Sequence of chain 1.B:
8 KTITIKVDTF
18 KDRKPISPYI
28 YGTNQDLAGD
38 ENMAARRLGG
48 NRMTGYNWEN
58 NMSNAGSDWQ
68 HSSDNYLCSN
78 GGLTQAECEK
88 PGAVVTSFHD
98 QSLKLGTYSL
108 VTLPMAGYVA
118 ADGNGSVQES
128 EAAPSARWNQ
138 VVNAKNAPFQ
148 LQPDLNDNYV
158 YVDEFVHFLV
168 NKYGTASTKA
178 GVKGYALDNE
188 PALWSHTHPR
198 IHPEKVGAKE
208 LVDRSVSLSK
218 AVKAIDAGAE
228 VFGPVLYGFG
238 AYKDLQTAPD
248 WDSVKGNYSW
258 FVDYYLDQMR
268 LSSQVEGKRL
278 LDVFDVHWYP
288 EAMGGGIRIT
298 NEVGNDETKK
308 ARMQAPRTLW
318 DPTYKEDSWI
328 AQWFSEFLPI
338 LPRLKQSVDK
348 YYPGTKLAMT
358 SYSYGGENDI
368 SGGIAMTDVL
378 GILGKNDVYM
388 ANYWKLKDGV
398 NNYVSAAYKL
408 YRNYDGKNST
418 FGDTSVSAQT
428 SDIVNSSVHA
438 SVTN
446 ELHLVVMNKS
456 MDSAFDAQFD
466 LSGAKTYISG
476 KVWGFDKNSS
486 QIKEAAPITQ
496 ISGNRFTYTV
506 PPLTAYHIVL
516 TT

Binding-site contacts:
Ligand atom O6 contacts residue ASN48 of chain 1.B at 4.5 Å.
Ligand atom C4 contacts residue TRP391 of chain 1.B at 4.0 Å (hydrophobic).
Ligand atom C2 contacts residue GLU187 of chain 1.B at 3.5 Å.
Ligand atom C6 contacts residue LEU393 of chain 1.B at 4.0 Å (hydrophobic).
Ligand atom C6 contacts residue BGC1 of chain 1.D at 3.8 Å.
Ligand atom N1 contacts residue TYR286 of chain 1.B at 2.8 Å (h-bond).
Ligand atom C2 contacts residue ASN186 of chain 1.B at 4.0 Å.
Ligand atom C2 contacts residue TYR286 of chain 1.B at 3.8 Å (hydrophobic).
Ligand atom C3 contacts residue ASN48 of chain 1.B at 4.0 Å.
Ligand atom C3 contacts residue GLY47 of chain 1.B at 4.3 Å.
Ligand atom O6 contacts residue EDO1 of chain 1.T at 3.9 Å.
Ligand atom O3 contacts residue GLY47 of chain 1.B at 3.4 Å.
Ligand atom O6 contacts residue BGC1 of chain 1.D at 3.8 Å.
Ligand atom O3 contacts residue TRP391 of chain 1.B at 3.6 Å.
Ligand atom C5 contacts residue TYR286 of chain 1.B at 3.3 Å (hydrophobic).
Ligand atom C6 contacts residue EDO1 of chain 1.T at 3.8 Å.
Ligand atom O3 contacts residue BGC1 of chain 1.D at 2.7 Å (h-bond).
Ligand atom C2 contacts residue GLY47 of chain 1.B at 4.2 Å.
Ligand atom C4 contacts residue TYR286 of chain 1.B at 4.3 Å (hydrophobic).
Ligand atom O5 contacts residue TYR286 of chain 1.B at 2.9 Å (h-bond).
Ligand atom O4 contacts residue BGC1 of chain 1.D at 1.4 Å.
Ligand atom C6 contacts residue TYR286 of chain 1.B at 4.4 Å (hydrophobic).
Ligand atom C3 contacts residue BGC1 of chain 1.D at 3.3 Å.
Ligand atom O4 contacts residue TRP391 of chain 1.B at 3.3 Å (h-bond).
Ligand atom C2 contacts residue ASN48 of chain 1.B at 3.4 Å.
Ligand atom C3 contacts residue TRP391 of chain 1.B at 3.6 Å (hydrophobic).
Ligand atom N1 contacts residue GLU187 of chain 1.B at 2.8 Å (salt-bridge).
Ligand atom O3 contacts residue ASN48 of chain 1.B at 2.9 Å (h-bond).
Ligand atom C4 contacts residue BGC1 of chain 1.D at 2.4 Å.
Ligand atom O4 contacts residue ASN48 of chain 1.B at 4.5 Å.
Ligand atom C4 contacts residue ASN48 of chain 1.B at 3.8 Å.
Ligand atom N1 contacts residue ASN48 of chain 1.B at 4.4 Å.
Ligand atom C5 contacts residue BGC1 of chain 1.D at 3.6 Å.
Ligand atom N1 contacts residue HIS284 of chain 1.B at 4.2 Å.
Ligand atom O5 contacts residue GLU187 of chain 1.B at 3.7 Å.
Ligand atom C3 contacts residue TYR286 of chain 1.B at 4.0 Å (hydrophobic).
Ligand atom C5 contacts residue TRP391 of chain 1.B at 3.9 Å (hydrophobic).

A protein and the small-molecule ligand that binds it are described below.
Small molecule (SMILES): OC[C@H]1ONC[C@@H](O)[C@@H]1O